Binding-site contacts:
Ligand atom C24 contacts residue ARG82 of chain 2.B at 3.8 Å.
Ligand atom O29 contacts residue TYR83 of chain 2.B at 3.1 Å.
Ligand atom N35 contacts residue SER41 of chain 2.B at 3.3 Å.
Ligand atom CL1 contacts residue PHE119 of chain 2.B at 3.5 Å.
Ligand atom C15 contacts residue VAL127 of chain 2.B at 3.8 Å (hydrophobic).
Ligand atom CL1 contacts residue PHE124 of chain 2.B at 3.8 Å.
Ligand atom CL1 contacts residue PRO118 of chain 2.B at 3.8 Å.
Ligand atom O27 contacts residue SER41 of chain 2.B at 3.4 Å (h-bond).
Ligand atom O14 contacts residue THR85 of chain 2.B at 2.9 Å (h-bond).
Ligand atom C5 contacts residue GLN19 of chain 2.B at 3.5 Å.
Ligand atom C9 contacts residue GLY228 of chain 2.B at 3.7 Å.
Ligand atom C30 contacts residue ILE305 of chain 2.B at 3.7 Å (hydrophobic).
Ligand atom C33 contacts residue ILE137 of chain 2.B at 3.8 Å (hydrophobic).
Ligand atom C32 contacts residue GLY40 of chain 2.B at 3.8 Å.
Ligand atom C18 contacts residue ASP38 of chain 2.B at 3.8 Å.
Ligand atom N23 contacts residue GLY40 of chain 2.B at 3.6 Å (h-bond).
Ligand atom C30 contacts residue ASP226 of chain 2.B at 3.8 Å.
Ligand atom C3 contacts residue PHE124 of chain 2.B at 3.7 Å (hydrophobic).
Ligand atom C31 contacts residue ILE305 of chain 2.B at 3.7 Å (hydrophobic).
Ligand atom O36 contacts residue GLY40 of chain 2.B at 3.6 Å.
Ligand atom O27 contacts residue ASP38 of chain 2.B at 2.6 Å (salt-bridge).
Ligand atom C15 contacts residue ASP38 of chain 2.B at 3.5 Å.
Ligand atom C30 contacts residue LEU224 of chain 2.B at 3.3 Å (hydrophobic).
Ligand atom C6 contacts residue SER230 of chain 2.B at 3.6 Å.
Ligand atom N26 contacts residue ASP38 of chain 2.B at 3.1 Å (salt-bridge).
Ligand atom N26 contacts residue GLY228 of chain 2.B at 3.2 Å (h-bond).
Ligand atom C13 contacts residue THR85 of chain 2.B at 3.7 Å.
Ligand atom C19 contacts residue ASP38 of chain 2.B at 3.6 Å.
Ligand atom C16 contacts residue VAL127 of chain 2.B at 3.7 Å (hydrophobic).
Ligand atom O36 contacts residue GLN135 of chain 2.B at 3.6 Å (h-bond).
Ligand atom O29 contacts residue SER84 of chain 2.B at 2.8 Å (h-bond).
Ligand atom C17 contacts residue TYR83 of chain 2.B at 3.8 Å (hydrophobic).
Ligand atom O27 contacts residue GLY40 of chain 2.B at 3.1 Å.
Ligand atom N26 contacts residue ASP226 of chain 2.B at 2.8 Å (salt-bridge).
Ligand atom C20 contacts residue SER84 of chain 2.B at 3.7 Å.
Ligand atom C15 contacts residue VAL36 of chain 2.B at 3.4 Å (hydrophobic).
Ligand atom C6 contacts residue GLN19 of chain 2.B at 3.6 Å.
Ligand atom C20 contacts residue ASP226 of chain 2.B at 3.5 Å.
Ligand atom N35 contacts residue GLN135 of chain 2.B at 3.6 Å.
Ligand atom C17 contacts residue ASP38 of chain 2.B at 3.4 Å.

Sequence of chain 2.B:
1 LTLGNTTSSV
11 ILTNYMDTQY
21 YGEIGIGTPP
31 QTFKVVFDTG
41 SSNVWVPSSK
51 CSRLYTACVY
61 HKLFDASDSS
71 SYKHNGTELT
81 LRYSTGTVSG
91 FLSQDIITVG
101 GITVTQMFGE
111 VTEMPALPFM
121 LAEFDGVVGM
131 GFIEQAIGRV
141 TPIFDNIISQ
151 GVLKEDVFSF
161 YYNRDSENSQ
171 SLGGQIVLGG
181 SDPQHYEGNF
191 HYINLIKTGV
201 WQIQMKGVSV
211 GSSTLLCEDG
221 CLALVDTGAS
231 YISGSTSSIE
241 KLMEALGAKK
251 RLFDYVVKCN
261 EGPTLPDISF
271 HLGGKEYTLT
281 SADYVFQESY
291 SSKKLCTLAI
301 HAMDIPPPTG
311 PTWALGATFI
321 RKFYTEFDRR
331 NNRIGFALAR

The small molecule below binds the protein below.
Small molecule (SMILES): CC(C)[C@H](C[C@H](O)[C@@H](N)CN1CC(=O)N(c2ccccc2Cl)CC1(C)C)C(=O)NCC(C)(C)C(N)=O